The protein below binds the small molecule below.
Small molecule (SMILES): OC[C@H]1O[C@@H](O[C@@H]2[C@@H](O)[C@H](O[C@@H]3[C@@H](O)[C@H](O[C@@H]4[C@@H](O)[C@H](O[C@@H]5[C@@H](O)[C@H](O[C@@H]6[C@@H](O)[C@H](O)O[C@H](CO)[C@H]6O)O[C@H](CO)[C@H]5O)O[C@H](CO)[C@H]4O)O[C@H](CO)[C@H]3O)O[C@H](CO)[C@H]2O)[C@H](O)[C@@H](O)[C@@H]1O

Sequence of chain 1.A:
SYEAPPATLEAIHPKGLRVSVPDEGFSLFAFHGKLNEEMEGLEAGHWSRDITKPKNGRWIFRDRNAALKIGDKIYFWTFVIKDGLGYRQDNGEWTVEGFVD

Binding-site contacts:
Ligand atom C5 contacts residue PHE80 of chain 1.A at 4.3 Å (hydrophobic).
Ligand atom O5 contacts residue PHE80 of chain 1.A at 4.3 Å.
Ligand atom O4 contacts residue TRP78 of chain 1.A at 4.0 Å.
Ligand atom O6 contacts residue LEU43 of chain 1.A at 3.7 Å.
Ligand atom C6 contacts residue LEU29 of chain 1.A at 3.5 Å (hydrophobic).
Ligand atom C4 contacts residue ASP51 of chain 1.A at 3.4 Å.
Ligand atom C6 contacts residue TRP78 of chain 1.A at 3.7 Å (hydrophobic).
Ligand atom O4 contacts residue LEU43 of chain 1.A at 4.0 Å.
Ligand atom O4 contacts residue LEU29 of chain 1.A at 4.3 Å.
Ligand atom O4 contacts residue ASP51 of chain 1.A at 2.6 Å (salt-bridge).
Ligand atom C6 contacts residue LEU43 of chain 1.A at 3.9 Å (hydrophobic).
Ligand atom C6 contacts residue PHE80 of chain 1.A at 3.7 Å (hydrophobic).
Ligand atom O6 contacts residue ARG89 of chain 1.A at 3.1 Å (salt-bridge).
Ligand atom O4 contacts residue PHE80 of chain 1.A at 3.5 Å.
Ligand atom O6 contacts residue ALA31 of chain 1.A at 3.5 Å.
Ligand atom O6 contacts residue LEU29 of chain 1.A at 3.5 Å.
Ligand atom C5 contacts residue ASP51 of chain 1.A at 4.3 Å.
Ligand atom C6 contacts residue ARG89 of chain 1.A at 3.9 Å.
Ligand atom O6 contacts residue ASP51 of chain 1.A at 2.6 Å (salt-bridge).
Ligand atom C6 contacts residue ASP51 of chain 1.A at 3.6 Å.
Ligand atom O6 contacts residue PHE80 of chain 1.A at 3.8 Å.
Ligand atom C6 contacts residue ILE82 of chain 1.A at 4.5 Å (hydrophobic).
Ligand atom C4 contacts residue TRP78 of chain 1.A at 4.2 Å (hydrophobic).